This small molecule binds to this protein.
Small molecule (SMILES): CC(=O)N[C@H]1[C@@H](O[P](=O)(O)O[P](=O)(O)OC[C@H]2O[C@@H](n3ccc(=O)[nH]c3=O)[C@H](O)[C@@H]2O)O[C@H](CO)[C@@H](O)[C@@H]1O[C@@](CF)(OP(=O)(O)O)C(=O)O

Binding-site contacts:
Ligand atom O1 contacts residue VAL122 of chain 2.A at 3.1 Å.
Ligand atom N1 contacts residue PRO121 of chain 2.A at 3.0 Å (h-bond).
Ligand atom O17 contacts residue ARG120 of chain 2.A at 2.8 Å (salt-bridge).
Ligand atom O19 contacts residue ARG331 of chain 2.A at 2.8 Å (salt-bridge).
Ligand atom O18 contacts residue ARG371 of chain 2.A at 2.7 Å (salt-bridge).
Ligand atom O14 contacts residue VAL327 of chain 2.A at 2.8 Å (h-bond).
Ligand atom O5 contacts residue VAL163 of chain 2.A at 2.8 Å (h-bond).
Ligand atom N1 contacts residue ASP123 of chain 2.A at 3.0 Å (salt-bridge).
Ligand atom F1 contacts residue ASP305 of chain 2.A at 3.2 Å.
Ligand atom C7 contacts residue ASN23 of chain 2.A at 2.9 Å.
Ligand atom O10 contacts residue ARG120 of chain 2.A at 2.6 Å (salt-bridge).
Ligand atom O22 contacts residue ASP305 of chain 2.A at 2.6 Å (salt-bridge).
Ligand atom O9 contacts residue GLY164 of chain 2.A at 2.9 Å (h-bond).
Ligand atom O1 contacts residue HIS125 of chain 2.A at 3.2 Å.
Ligand atom O6 contacts residue GLY164 of chain 2.A at 3.4 Å (h-bond).
Ligand atom O1 contacts residue PRO121 of chain 2.A at 3.1 Å (h-bond).
Ligand atom C1 contacts residue PRO121 of chain 2.A at 2.9 Å (hydrophobic).
Ligand atom P3 contacts residue ARG120 of chain 2.A at 3.2 Å.
Ligand atom O18 contacts residue LYS22 of chain 2.A at 3.3 Å (salt-bridge).
Ligand atom O21 contacts residue ASN23 of chain 2.A at 2.9 Å (h-bond).
Ligand atom C15 contacts residue VAL327 of chain 2.A at 3.3 Å (hydrophobic).
Ligand atom O19 contacts residue ARG371 of chain 2.A at 3.0 Å (salt-bridge).
Ligand atom O12 contacts residue TRP95 of chain 2.A at 3.3 Å.
Ligand atom O6 contacts residue SER162 of chain 2.A at 2.8 Å (h-bond).
Ligand atom C6 contacts residue PRO121 of chain 2.A at 3.2 Å (hydrophobic).
Ligand atom C8 contacts residue ASN23 of chain 2.A at 2.8 Å.
Ligand atom O18 contacts residue LEU370 of chain 2.A at 3.3 Å.
Ligand atom O15 contacts residue LYS22 of chain 2.A at 2.9 Å (salt-bridge).
Ligand atom O2 contacts residue PRO121 of chain 2.A at 3.3 Å.
Ligand atom O22 contacts residue PHE328 of chain 2.A at 3.2 Å.
Ligand atom O13 contacts residue LYS22 of chain 2.A at 2.9 Å (salt-bridge).
Ligand atom C14 contacts residue ASP305 of chain 2.A at 3.3 Å.
Ligand atom N3 contacts residue ASN23 of chain 2.A at 3.3 Å (h-bond).
Ligand atom O5 contacts residue SER162 of chain 2.A at 3.3 Å.
Ligand atom O19 contacts residue ASP305 of chain 2.A at 2.9 Å (salt-bridge).
Ligand atom O16 contacts residue ARG120 of chain 2.A at 2.7 Å (salt-bridge).
Ligand atom O15 contacts residue ARG397 of chain 2.A at 2.9 Å (salt-bridge).
Ligand atom C20 contacts residue ASP305 of chain 2.A at 3.2 Å.
Ligand atom O11 contacts residue ARG120 of chain 2.A at 3.0 Å.
Ligand atom O1 contacts residue LEU124 of chain 2.A at 2.7 Å (h-bond).

Sequence of chain 2.A:
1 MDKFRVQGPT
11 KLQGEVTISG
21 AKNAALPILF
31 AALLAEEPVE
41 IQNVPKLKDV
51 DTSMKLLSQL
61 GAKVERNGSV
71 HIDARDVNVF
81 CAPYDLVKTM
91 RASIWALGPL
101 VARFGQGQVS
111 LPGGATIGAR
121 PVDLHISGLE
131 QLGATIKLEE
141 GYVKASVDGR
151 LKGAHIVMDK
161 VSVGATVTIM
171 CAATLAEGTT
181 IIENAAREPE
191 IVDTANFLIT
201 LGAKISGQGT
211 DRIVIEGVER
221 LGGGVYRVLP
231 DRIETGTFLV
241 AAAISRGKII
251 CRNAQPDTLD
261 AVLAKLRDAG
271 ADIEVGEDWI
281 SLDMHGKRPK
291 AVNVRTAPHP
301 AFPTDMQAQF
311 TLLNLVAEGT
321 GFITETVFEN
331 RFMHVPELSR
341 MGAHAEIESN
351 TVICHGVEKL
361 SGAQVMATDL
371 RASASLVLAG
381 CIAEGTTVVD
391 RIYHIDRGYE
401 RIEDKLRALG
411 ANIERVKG